Binding-site contacts:
Ligand atom C10 contacts residue GLN50 of chain 1.C at 4.1 Å.
Ligand atom C11 contacts residue PHE53 of chain 1.C at 3.5 Å (hydrophobic).
Ligand atom O4 contacts residue PHE53 of chain 1.C at 3.8 Å.
Ligand atom C9 contacts residue ALA106 of chain 1.C at 3.3 Å (hydrophobic).
Ligand atom C1 contacts residue ILE146 of chain 1.C at 4.3 Å (hydrophobic).
Ligand atom C7 contacts residue HIS105 of chain 1.C at 4.0 Å.
Ligand atom O1A contacts residue SER147 of chain 1.C at 2.8 Å (h-bond).
Ligand atom O4 contacts residue GLN318 of chain 1.C at 3.1 Å (h-bond).
Ligand atom C10 contacts residue ILE146 of chain 1.C at 3.6 Å (hydrophobic).
Ligand atom C4 contacts residue ILE146 of chain 1.C at 3.7 Å (hydrophobic).
Ligand atom C10 contacts residue HIS105 of chain 1.C at 4.1 Å.
Ligand atom C10 contacts residue PHE53 of chain 1.C at 3.8 Å (hydrophobic).
Ligand atom C9 contacts residue HIS105 of chain 1.C at 3.9 Å.
Ligand atom O9 contacts residue HIS105 of chain 1.C at 3.5 Å.
Ligand atom O7 contacts residue HIS105 of chain 1.C at 4.0 Å.
Ligand atom O9 contacts residue ALA106 of chain 1.C at 2.7 Å (h-bond).
Ligand atom C11 contacts residue HIS105 of chain 1.C at 4.3 Å.
Ligand atom O1B contacts residue ILE146 of chain 1.C at 4.3 Å.
Ligand atom O1B contacts residue SER147 of chain 1.C at 3.0 Å (h-bond).
Ligand atom O8 contacts residue ARG321 of chain 1.C at 2.8 Å (salt-bridge).
Ligand atom N5 contacts residue PHE53 of chain 1.C at 4.0 Å.
Ligand atom C8 contacts residue ARG321 of chain 1.C at 4.2 Å.
Ligand atom O10 contacts residue HIS105 of chain 1.C at 3.9 Å.
Ligand atom O10 contacts residue PHE53 of chain 1.C at 4.3 Å.
Ligand atom C1 contacts residue SER147 of chain 1.C at 3.3 Å.
Ligand atom C4 contacts residue GLN318 of chain 1.C at 4.4 Å.
Ligand atom C9 contacts residue ARG321 of chain 1.C at 4.3 Å.
Ligand atom O9 contacts residue ARG321 of chain 1.C at 3.1 Å (salt-bridge).
Ligand atom C11 contacts residue GLN50 of chain 1.C at 3.7 Å.
Ligand atom O1B contacts residue SER149 of chain 1.C at 4.3 Å.
Ligand atom O1A contacts residue ILE146 of chain 1.C at 4.4 Å.
Ligand atom C5 contacts residue ILE146 of chain 1.C at 3.5 Å (hydrophobic).
Ligand atom O4 contacts residue ILE146 of chain 1.C at 4.4 Å.
Ligand atom N5 contacts residue ILE146 of chain 1.C at 2.7 Å (h-bond).
Ligand atom C11 contacts residue ILE146 of chain 1.C at 3.7 Å (hydrophobic).
Ligand atom O8 contacts residue GLN318 of chain 1.C at 4.1 Å.
Ligand atom C11 contacts residue PHE115 of chain 1.C at 3.3 Å (hydrophobic).
Ligand atom C6 contacts residue ILE146 of chain 1.C at 3.6 Å (hydrophobic).
Ligand atom O1B contacts residue PRO148 of chain 1.C at 4.0 Å.
Ligand atom O10 contacts residue GLN50 of chain 1.C at 3.5 Å (h-bond).

A protein and the small-molecule ligand that binds it are described below.
Small molecule (SMILES): CC(=O)N[C@@H]1[C@@H](O)[C@H](O[C@@H]2O[C@H](CO[C@]3(C(=O)O)C[C@H](O)[C@@H](NC(C)=O)[C@H]([C@H](O)[C@H](O)CO)O3)[C@H](O)[C@H](O)[C@H]2O)[C@@H](CO)O[C@H]1O

Sequence of chain 1.C:
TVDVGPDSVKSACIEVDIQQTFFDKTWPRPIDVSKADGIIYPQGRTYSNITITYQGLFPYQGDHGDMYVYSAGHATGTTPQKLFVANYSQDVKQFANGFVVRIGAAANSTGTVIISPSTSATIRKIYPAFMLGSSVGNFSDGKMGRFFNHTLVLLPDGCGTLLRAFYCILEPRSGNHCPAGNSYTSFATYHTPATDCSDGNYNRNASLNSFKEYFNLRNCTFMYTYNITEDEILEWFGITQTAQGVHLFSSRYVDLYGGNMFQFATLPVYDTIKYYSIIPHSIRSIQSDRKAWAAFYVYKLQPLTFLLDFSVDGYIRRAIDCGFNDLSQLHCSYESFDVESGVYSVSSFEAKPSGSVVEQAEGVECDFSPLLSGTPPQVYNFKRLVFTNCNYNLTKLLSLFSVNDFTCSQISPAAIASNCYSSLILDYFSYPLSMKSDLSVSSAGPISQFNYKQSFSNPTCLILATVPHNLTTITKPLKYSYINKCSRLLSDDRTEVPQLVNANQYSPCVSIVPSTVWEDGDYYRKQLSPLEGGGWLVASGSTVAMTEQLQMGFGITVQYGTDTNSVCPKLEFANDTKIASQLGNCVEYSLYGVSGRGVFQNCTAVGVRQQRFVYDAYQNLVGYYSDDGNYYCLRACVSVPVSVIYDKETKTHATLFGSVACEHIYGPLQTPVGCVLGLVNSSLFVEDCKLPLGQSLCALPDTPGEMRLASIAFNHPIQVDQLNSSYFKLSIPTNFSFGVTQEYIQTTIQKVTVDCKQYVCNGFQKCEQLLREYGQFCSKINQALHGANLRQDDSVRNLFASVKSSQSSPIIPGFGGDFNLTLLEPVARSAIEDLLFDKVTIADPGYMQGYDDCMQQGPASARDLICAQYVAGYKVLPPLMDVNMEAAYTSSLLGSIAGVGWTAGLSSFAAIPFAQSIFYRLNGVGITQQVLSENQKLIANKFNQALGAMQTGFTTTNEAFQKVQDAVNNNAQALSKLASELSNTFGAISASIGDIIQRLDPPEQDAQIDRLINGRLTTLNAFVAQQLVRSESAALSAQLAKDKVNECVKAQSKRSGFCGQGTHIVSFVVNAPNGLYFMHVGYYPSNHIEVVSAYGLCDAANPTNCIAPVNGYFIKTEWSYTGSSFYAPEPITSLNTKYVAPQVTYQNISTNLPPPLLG